Sequence of chain 1.A:
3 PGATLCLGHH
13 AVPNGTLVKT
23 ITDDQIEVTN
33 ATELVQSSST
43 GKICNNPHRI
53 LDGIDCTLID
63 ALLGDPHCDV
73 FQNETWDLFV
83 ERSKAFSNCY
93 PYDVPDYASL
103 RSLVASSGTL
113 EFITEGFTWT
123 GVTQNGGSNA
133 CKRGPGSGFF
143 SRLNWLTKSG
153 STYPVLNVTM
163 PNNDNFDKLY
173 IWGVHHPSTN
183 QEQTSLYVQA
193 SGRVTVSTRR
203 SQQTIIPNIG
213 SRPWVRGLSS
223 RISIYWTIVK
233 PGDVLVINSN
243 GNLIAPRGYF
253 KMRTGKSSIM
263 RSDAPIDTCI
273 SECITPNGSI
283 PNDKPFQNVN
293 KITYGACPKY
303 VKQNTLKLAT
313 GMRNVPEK

Binding-site contacts:
Ligand atom C5 contacts residue ASN159 of chain 1.A at 3.6 Å.
Ligand atom C1 contacts residue TRP216 of chain 1.C at 4.2 Å (hydrophobic).
Ligand atom C1 contacts residue ASN159 of chain 1.A at 1.4 Å.
Ligand atom C7 contacts residue ASN159 of chain 1.A at 3.3 Å.
Ligand atom C3 contacts residue SER213 of chain 1.C at 4.4 Å.
Ligand atom C4 contacts residue ASN159 of chain 1.A at 4.2 Å.
Ligand atom O6 contacts residue TRP216 of chain 1.C at 4.5 Å.
Ligand atom O7 contacts residue ASN159 of chain 1.A at 3.3 Å (h-bond).
Ligand atom C5 contacts residue TRP216 of chain 1.C at 4.0 Å (hydrophobic).
Ligand atom O7 contacts residue PRO215 of chain 1.C at 4.0 Å.
Ligand atom O6 contacts residue THR161 of chain 1.A at 3.8 Å.
Ligand atom O5 contacts residue ASN159 of chain 1.A at 2.3 Å (h-bond).
Ligand atom C7 contacts residue PRO215 of chain 1.C at 4.2 Å (hydrophobic).
Ligand atom C2 contacts residue TRP216 of chain 1.C at 4.1 Å (hydrophobic).
Ligand atom O7 contacts residue TRP216 of chain 1.C at 4.2 Å.
Ligand atom C7 contacts residue TRP216 of chain 1.C at 4.1 Å (hydrophobic).
Ligand atom C3 contacts residue ASN159 of chain 1.A at 3.8 Å.
Ligand atom O7 contacts residue ARG214 of chain 1.C at 4.0 Å.
Ligand atom C8 contacts residue THR161 of chain 1.A at 4.4 Å.
Ligand atom N2 contacts residue SER213 of chain 1.C at 3.2 Å (h-bond).
Ligand atom O3 contacts residue TRP216 of chain 1.C at 4.1 Å.
Ligand atom C7 contacts residue SER213 of chain 1.C at 4.0 Å.
Ligand atom N2 contacts residue ASN159 of chain 1.A at 2.9 Å (h-bond).
Ligand atom O5 contacts residue TRP216 of chain 1.C at 4.1 Å.
Ligand atom C2 contacts residue TRP216 of chain 1.C at 4.4 Å (hydrophobic).
Ligand atom C3 contacts residue TRP216 of chain 1.C at 4.2 Å (hydrophobic).
Ligand atom C8 contacts residue TRP216 of chain 1.C at 4.2 Å (hydrophobic).
Ligand atom C6 contacts residue THR161 of chain 1.A at 3.7 Å.
Ligand atom C8 contacts residue SER213 of chain 1.C at 3.7 Å.
Ligand atom C1 contacts residue SER213 of chain 1.C at 4.3 Å.
Ligand atom C2 contacts residue ASN159 of chain 1.A at 2.4 Å.
Ligand atom C2 contacts residue SER213 of chain 1.C at 4.2 Å.
Ligand atom C8 contacts residue ASN159 of chain 1.A at 4.5 Å.
Ligand atom C8 contacts residue PRO215 of chain 1.C at 3.9 Å (hydrophobic).

This small molecule binds to this protein.
Small molecule (SMILES): CC(=O)N[C@H]1[C@H](O[C@H]2[C@H](O)[C@@H](NC(C)=O)CO[C@@H]2CO)O[C@H](CO)[C@@H](O[C@@H]2O[C@H](CO[C@H]3O[C@H](CO)[C@@H](O)[C@H](O)[C@@H]3O)[C@@H](O)[C@H](O)[C@@H]2O)[C@@H]1O

Sequence of chain 1.C:
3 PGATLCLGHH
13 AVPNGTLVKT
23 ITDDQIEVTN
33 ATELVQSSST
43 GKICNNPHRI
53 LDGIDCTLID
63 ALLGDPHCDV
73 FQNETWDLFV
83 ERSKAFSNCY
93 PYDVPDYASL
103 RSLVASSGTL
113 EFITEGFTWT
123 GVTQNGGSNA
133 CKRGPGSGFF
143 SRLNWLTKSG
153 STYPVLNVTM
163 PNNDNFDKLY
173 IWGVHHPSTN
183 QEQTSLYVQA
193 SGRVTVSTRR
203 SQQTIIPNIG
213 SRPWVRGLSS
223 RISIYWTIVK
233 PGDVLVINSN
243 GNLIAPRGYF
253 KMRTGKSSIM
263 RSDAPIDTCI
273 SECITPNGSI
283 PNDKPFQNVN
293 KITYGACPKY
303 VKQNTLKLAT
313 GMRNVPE